The protein below binds the small molecule below.
Small molecule (SMILES): O=C(Nc1nccs1)[C@@H]1C[C@H]1c1ccccc1

Sequence of chain 1.E:
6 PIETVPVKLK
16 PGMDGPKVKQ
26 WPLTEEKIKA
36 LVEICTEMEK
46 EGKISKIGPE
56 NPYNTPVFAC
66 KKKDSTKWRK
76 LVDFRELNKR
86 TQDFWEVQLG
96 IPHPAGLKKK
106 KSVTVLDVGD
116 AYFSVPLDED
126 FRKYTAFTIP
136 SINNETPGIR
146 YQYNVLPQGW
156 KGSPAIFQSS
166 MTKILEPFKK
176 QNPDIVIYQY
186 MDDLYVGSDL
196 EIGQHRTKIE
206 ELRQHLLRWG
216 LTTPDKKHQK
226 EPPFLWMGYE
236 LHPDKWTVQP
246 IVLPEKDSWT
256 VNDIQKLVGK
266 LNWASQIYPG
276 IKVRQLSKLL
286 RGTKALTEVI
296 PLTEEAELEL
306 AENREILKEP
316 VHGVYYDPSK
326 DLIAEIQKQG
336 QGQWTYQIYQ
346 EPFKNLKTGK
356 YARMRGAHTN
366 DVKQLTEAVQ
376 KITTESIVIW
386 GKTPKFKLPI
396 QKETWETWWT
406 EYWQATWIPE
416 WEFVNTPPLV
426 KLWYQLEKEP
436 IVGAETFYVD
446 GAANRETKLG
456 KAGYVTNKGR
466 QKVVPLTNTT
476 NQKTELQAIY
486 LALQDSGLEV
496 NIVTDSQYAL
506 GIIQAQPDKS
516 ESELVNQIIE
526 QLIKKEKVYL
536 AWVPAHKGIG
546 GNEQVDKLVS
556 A

Binding-site contacts:
Ligand atom C6 contacts residue MET186 of chain 1.E at 4.1 Å (hydrophobic).
Ligand atom N2 contacts residue MET232 of chain 1.E at 3.5 Å (h-bond).
Ligand atom N1 contacts residue ASP187 of chain 1.E at 4.0 Å.
Ligand atom N1 contacts residue ASP188 of chain 1.E at 3.4 Å.
Ligand atom C6 contacts residue TYR185 of chain 1.E at 3.3 Å (hydrophobic).
Ligand atom C1 contacts residue TYR185 of chain 1.E at 4.2 Å (hydrophobic).
Ligand atom C3 contacts residue GLY233 of chain 1.E at 3.6 Å.
Ligand atom O1 contacts residue ASP188 of chain 1.E at 3.6 Å (salt-bridge).
Ligand atom C2 contacts residue ASP188 of chain 1.E at 4.2 Å.
Ligand atom O1 contacts residue MET186 of chain 1.E at 3.8 Å.
Ligand atom N2 contacts residue ASP188 of chain 1.E at 3.9 Å.
Ligand atom C1 contacts residue ASP187 of chain 1.E at 3.7 Å.
Ligand atom O1 contacts residue ASP187 of chain 1.E at 2.9 Å (salt-bridge).
Ligand atom C5 contacts residue TYR185 of chain 1.E at 4.3 Å (hydrophobic).
Ligand atom C4 contacts residue GLY233 of chain 1.E at 4.4 Å.
Ligand atom C1 contacts residue ASP188 of chain 1.E at 4.0 Å.
Ligand atom C3 contacts residue MET232 of chain 1.E at 3.5 Å (hydrophobic).
Ligand atom O1 contacts residue TYR185 of chain 1.E at 3.4 Å (h-bond).